Sequence of chain 1.A:
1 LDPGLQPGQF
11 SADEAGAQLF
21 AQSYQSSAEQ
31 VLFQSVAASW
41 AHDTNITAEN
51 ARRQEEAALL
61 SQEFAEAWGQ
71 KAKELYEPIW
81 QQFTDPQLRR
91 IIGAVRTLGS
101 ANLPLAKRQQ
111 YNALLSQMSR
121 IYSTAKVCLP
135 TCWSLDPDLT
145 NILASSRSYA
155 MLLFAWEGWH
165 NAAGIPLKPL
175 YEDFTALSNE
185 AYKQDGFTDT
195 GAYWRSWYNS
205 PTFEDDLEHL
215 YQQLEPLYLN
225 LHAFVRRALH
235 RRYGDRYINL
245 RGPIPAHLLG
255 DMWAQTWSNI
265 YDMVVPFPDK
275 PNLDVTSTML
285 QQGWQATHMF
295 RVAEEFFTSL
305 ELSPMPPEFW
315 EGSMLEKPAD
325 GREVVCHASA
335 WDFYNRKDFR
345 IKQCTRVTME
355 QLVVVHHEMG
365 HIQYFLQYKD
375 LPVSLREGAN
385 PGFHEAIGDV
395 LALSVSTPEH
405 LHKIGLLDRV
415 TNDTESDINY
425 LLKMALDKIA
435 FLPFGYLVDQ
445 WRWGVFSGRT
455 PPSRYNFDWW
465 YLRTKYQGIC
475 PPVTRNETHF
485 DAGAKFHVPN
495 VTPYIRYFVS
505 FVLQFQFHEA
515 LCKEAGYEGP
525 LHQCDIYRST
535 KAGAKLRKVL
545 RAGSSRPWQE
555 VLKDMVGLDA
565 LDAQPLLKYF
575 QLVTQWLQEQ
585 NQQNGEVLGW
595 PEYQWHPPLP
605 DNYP

Binding-site contacts:
Ligand atom C18 contacts residue BCN1 of chain 1.Q at 3.5 Å.
Ligand atom O3 contacts residue HIS331 of chain 1.A at 2.9 Å (h-bond).
Ligand atom O2 contacts residue HIS491 of chain 1.A at 3.5 Å.
Ligand atom C19 contacts residue BCN1 of chain 1.Q at 3.7 Å.
Ligand atom N1 contacts residue TYR501 of chain 1.A at 3.8 Å.
Ligand atom C13 contacts residue TYR501 of chain 1.A at 3.5 Å (hydrophobic).
Ligand atom C11 contacts residue ZN1 of chain 1.I at 3.0 Å.
Ligand atom C11 contacts residue GLU362 of chain 1.A at 3.7 Å.
Ligand atom C16 contacts residue SER333 of chain 1.A at 3.7 Å.
Ligand atom S2 contacts residue GLU362 of chain 1.A at 3.5 Å (salt-bridge).
Ligand atom O4 contacts residue ZN1 of chain 1.I at 2.5 Å.
Ligand atom S2 contacts residue ZN1 of chain 1.I at 2.5 Å.
Ligand atom C11 contacts residue HIS361 of chain 1.A at 3.8 Å.
Ligand atom C10 contacts residue TYR498 of chain 1.A at 3.6 Å (hydrophobic).
Ligand atom O4 contacts residue TYR501 of chain 1.A at 2.6 Å (h-bond).
Ligand atom O2 contacts residue GLN259 of chain 1.A at 3.1 Å (h-bond).
Ligand atom C10 contacts residue GLN259 of chain 1.A at 3.4 Å.
Ligand atom O1 contacts residue GLN259 of chain 1.A at 3.4 Å (h-bond).
Ligand atom C11 contacts residue TYR501 of chain 1.A at 3.5 Å (hydrophobic).
Ligand atom C8 contacts residue PHE435 of chain 1.A at 3.6 Å (hydrophobic).
Ligand atom O4 contacts residue GLU389 of chain 1.A at 3.2 Å (salt-bridge).
Ligand atom C15 contacts residue PHE490 of chain 1.A at 3.8 Å (hydrophobic).
Ligand atom O3 contacts residue HIS491 of chain 1.A at 3.2 Å (h-bond).
Ligand atom O2 contacts residue LYS489 of chain 1.A at 2.9 Å (salt-bridge).
Ligand atom N2 contacts residue ALA332 of chain 1.A at 3.0 Å (h-bond).
Ligand atom C15 contacts residue SER333 of chain 1.A at 3.7 Å.
Ligand atom C8 contacts residue TYR501 of chain 1.A at 3.8 Å (hydrophobic).
Ligand atom C17 contacts residue EDO1 of chain 1.N at 3.7 Å.
Ligand atom S2 contacts residue HIS365 of chain 1.A at 3.2 Å (h-bond).
Ligand atom N2 contacts residue GLU362 of chain 1.A at 3.2 Å (salt-bridge).
Ligand atom O4 contacts residue HIS361 of chain 1.A at 3.3 Å (h-bond).
Ligand atom C11 contacts residue ALA332 of chain 1.A at 3.6 Å (hydrophobic).
Ligand atom N2 contacts residue HIS331 of chain 1.A at 3.6 Å.
Ligand atom C12 contacts residue ZN1 of chain 1.I at 3.5 Å.
Ligand atom O2 contacts residue TYR498 of chain 1.A at 2.7 Å (h-bond).
Ligand atom C8 contacts residue TYR498 of chain 1.A at 3.7 Å (hydrophobic).
Ligand atom C12 contacts residue ALA332 of chain 1.A at 3.2 Å (hydrophobic).
Ligand atom C2 contacts residue HIS331 of chain 1.A at 3.7 Å.
Ligand atom C9 contacts residue TYR501 of chain 1.A at 3.8 Å (hydrophobic).
Ligand atom O3 contacts residue TYR501 of chain 1.A at 3.6 Å (h-bond).

This small molecule binds to this protein.
Small molecule (SMILES): O=C(N[C@H]1CCS[C@H]2CCC[C@@H](C(=O)O)N2C1=O)[C@@H](S)Cc1ccccc1